This small molecule binds to this protein.
Small molecule (SMILES): O=c1[nH]cnc2c1ncn2[C@@H]1CNC[C@@H]1OCP(=O)(O)O

Binding-site contacts:
Ligand atom O6 contacts residue LYS159 of chain 1.C at 2.9 Å (salt-bridge).
Ligand atom OAD contacts residue THR135 of chain 1.C at 3.7 Å.
Ligand atom CAG contacts residue POP1 of chain 1.P at 3.3 Å.
Ligand atom PAU contacts residue GLY133 of chain 1.C at 3.9 Å.
Ligand atom C6 contacts residue VAL181 of chain 1.C at 3.4 Å (hydrophobic).
Ligand atom CAI contacts residue ASP131 of chain 1.C at 3.6 Å.
Ligand atom O6 contacts residue VAL181 of chain 1.C at 2.9 Å (h-bond).
Ligand atom C2 contacts residue VAL181 of chain 1.C at 3.5 Å (hydrophobic).
Ligand atom N9 contacts residue VAL129 of chain 1.C at 4.1 Å.
Ligand atom N1 contacts residue PHE180 of chain 1.C at 3.4 Å.
Ligand atom C4 contacts residue PHE180 of chain 1.C at 4.1 Å (hydrophobic).
Ligand atom CAI contacts residue VAL129 of chain 1.C at 3.6 Å (hydrophobic).
Ligand atom CAH contacts residue POP1 of chain 1.P at 4.0 Å.
Ligand atom OAC contacts residue SER132 of chain 1.C at 2.4 Å (h-bond).
Ligand atom C2 contacts residue PHE180 of chain 1.C at 3.7 Å (hydrophobic).
Ligand atom C2 contacts residue ASP187 of chain 1.C at 3.6 Å.
Ligand atom OAD contacts residue SER132 of chain 1.C at 3.8 Å.
Ligand atom OAB contacts residue ASP131 of chain 1.C at 3.1 Å (salt-bridge).
Ligand atom N3 contacts residue PHE180 of chain 1.C at 4.0 Å.
Ligand atom C5 contacts residue LYS159 of chain 1.C at 3.7 Å.
Ligand atom PAU contacts residue SER132 of chain 1.C at 3.5 Å.
Ligand atom CAS contacts residue POP1 of chain 1.P at 4.0 Å.
Ligand atom N7 contacts residue LYS159 of chain 1.C at 3.1 Å (salt-bridge).
Ligand atom CAR contacts residue VAL129 of chain 1.C at 4.2 Å (hydrophobic).
Ligand atom N1 contacts residue VAL181 of chain 1.C at 2.6 Å (h-bond).
Ligand atom N7 contacts residue ASP131 of chain 1.C at 4.1 Å.
Ligand atom OAB contacts residue GLY133 of chain 1.C at 3.0 Å (h-bond).
Ligand atom OAB contacts residue VAL130 of chain 1.C at 3.8 Å.
Ligand atom NAL contacts residue POP1 of chain 1.P at 3.0 Å (h-bond).
Ligand atom O6 contacts residue ASP179 of chain 1.C at 4.0 Å.
Ligand atom OAB contacts residue SER132 of chain 1.C at 3.7 Å.
Ligand atom C6 contacts residue LYS159 of chain 1.C at 3.8 Å.
Ligand atom OAC contacts residue ASP131 of chain 1.C at 3.3 Å.
Ligand atom OAC contacts residue GLY133 of chain 1.C at 3.5 Å (h-bond).
Ligand atom C4 contacts residue VAL129 of chain 1.C at 4.2 Å (hydrophobic).
Ligand atom PAU contacts residue ASP131 of chain 1.C at 3.6 Å.
Ligand atom C5 contacts residue PHE180 of chain 1.C at 3.9 Å (hydrophobic).
Ligand atom O6 contacts residue PHE180 of chain 1.C at 3.4 Å.
Ligand atom C2 contacts residue LEU186 of chain 1.C at 4.1 Å (hydrophobic).
Ligand atom C6 contacts residue PHE180 of chain 1.C at 3.5 Å (hydrophobic).

Sequence of chain 1.C:
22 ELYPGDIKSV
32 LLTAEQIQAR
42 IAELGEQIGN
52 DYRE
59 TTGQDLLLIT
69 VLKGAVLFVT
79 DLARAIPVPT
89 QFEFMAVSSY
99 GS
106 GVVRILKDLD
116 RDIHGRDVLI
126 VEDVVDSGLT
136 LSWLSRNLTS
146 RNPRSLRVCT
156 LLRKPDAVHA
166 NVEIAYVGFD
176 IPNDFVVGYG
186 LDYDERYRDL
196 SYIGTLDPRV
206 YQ